The protein below binds the small molecule below.
Small molecule (SMILES): CC(=O)N[C@@H]1[C@@H](O)[C@H](O)[C@@H](CO)O[C@H]1O

Sequence of chain 1.A:
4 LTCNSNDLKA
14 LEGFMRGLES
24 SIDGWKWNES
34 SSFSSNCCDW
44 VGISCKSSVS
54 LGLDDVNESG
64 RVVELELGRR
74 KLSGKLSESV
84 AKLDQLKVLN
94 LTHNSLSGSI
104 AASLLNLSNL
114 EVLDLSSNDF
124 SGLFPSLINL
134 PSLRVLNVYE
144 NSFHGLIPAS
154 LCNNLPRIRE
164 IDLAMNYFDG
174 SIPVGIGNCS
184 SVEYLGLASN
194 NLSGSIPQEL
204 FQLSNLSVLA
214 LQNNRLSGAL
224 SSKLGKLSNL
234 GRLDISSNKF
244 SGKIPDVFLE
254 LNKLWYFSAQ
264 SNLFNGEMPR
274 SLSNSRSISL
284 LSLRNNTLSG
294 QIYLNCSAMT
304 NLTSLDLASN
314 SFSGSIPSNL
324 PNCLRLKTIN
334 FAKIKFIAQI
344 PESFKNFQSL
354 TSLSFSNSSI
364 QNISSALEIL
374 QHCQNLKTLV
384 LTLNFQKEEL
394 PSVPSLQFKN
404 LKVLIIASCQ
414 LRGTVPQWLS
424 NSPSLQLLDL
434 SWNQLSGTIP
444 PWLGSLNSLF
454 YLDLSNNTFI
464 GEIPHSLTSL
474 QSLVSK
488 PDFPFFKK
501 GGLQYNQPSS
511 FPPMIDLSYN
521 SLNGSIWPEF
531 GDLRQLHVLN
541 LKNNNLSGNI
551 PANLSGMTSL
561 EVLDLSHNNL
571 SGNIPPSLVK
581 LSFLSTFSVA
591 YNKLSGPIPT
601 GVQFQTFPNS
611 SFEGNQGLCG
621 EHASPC

Binding-site contacts:
Ligand atom O5 contacts residue ASN298 of chain 1.A at 2.4 Å (h-bond).
Ligand atom C1 contacts residue ASN277 of chain 1.A at 4.0 Å.
Ligand atom C3 contacts residue ASN298 of chain 1.A at 3.9 Å.
Ligand atom C1 contacts residue ASN298 of chain 1.A at 1.4 Å.
Ligand atom O5 contacts residue SER300 of chain 1.A at 3.7 Å.
Ligand atom C6 contacts residue ALA301 of chain 1.A at 4.4 Å (hydrophobic).
Ligand atom O7 contacts residue TYR296 of chain 1.A at 3.6 Å.
Ligand atom C2 contacts residue ASN277 of chain 1.A at 4.3 Å.
Ligand atom O6 contacts residue SER300 of chain 1.A at 4.4 Å.
Ligand atom C1 contacts residue SER300 of chain 1.A at 4.4 Å.
Ligand atom C7 contacts residue ASN298 of chain 1.A at 3.2 Å.
Ligand atom C8 contacts residue ASN298 of chain 1.A at 4.5 Å.
Ligand atom O6 contacts residue ALA301 of chain 1.A at 3.8 Å.
Ligand atom O6 contacts residue ASN298 of chain 1.A at 4.5 Å.
Ligand atom C6 contacts residue SER300 of chain 1.A at 4.0 Å.
Ligand atom C5 contacts residue SER300 of chain 1.A at 4.0 Å.
Ligand atom O7 contacts residue ASN298 of chain 1.A at 3.1 Å (h-bond).
Ligand atom C5 contacts residue ASN298 of chain 1.A at 3.7 Å.
Ligand atom O5 contacts residue ASN277 of chain 1.A at 4.2 Å.
Ligand atom N2 contacts residue ASN298 of chain 1.A at 3.0 Å (h-bond).
Ligand atom C7 contacts residue TYR296 of chain 1.A at 3.5 Å (hydrophobic).
Ligand atom N2 contacts residue TYR296 of chain 1.A at 4.2 Å.
Ligand atom O7 contacts residue ASN277 of chain 1.A at 3.7 Å.
Ligand atom O5 contacts residue ALA301 of chain 1.A at 3.9 Å.
Ligand atom C4 contacts residue ASN298 of chain 1.A at 4.2 Å.
Ligand atom C2 contacts residue ASN298 of chain 1.A at 2.5 Å.
Ligand atom C8 contacts residue TYR296 of chain 1.A at 3.4 Å (hydrophobic).